This small molecule binds to this protein.
Small molecule (SMILES): CC(=O)N[C@@H]1[C@@H](O)[C@H](O)[C@@H](CO)O[C@H]1O

Sequence of chain 1.C:
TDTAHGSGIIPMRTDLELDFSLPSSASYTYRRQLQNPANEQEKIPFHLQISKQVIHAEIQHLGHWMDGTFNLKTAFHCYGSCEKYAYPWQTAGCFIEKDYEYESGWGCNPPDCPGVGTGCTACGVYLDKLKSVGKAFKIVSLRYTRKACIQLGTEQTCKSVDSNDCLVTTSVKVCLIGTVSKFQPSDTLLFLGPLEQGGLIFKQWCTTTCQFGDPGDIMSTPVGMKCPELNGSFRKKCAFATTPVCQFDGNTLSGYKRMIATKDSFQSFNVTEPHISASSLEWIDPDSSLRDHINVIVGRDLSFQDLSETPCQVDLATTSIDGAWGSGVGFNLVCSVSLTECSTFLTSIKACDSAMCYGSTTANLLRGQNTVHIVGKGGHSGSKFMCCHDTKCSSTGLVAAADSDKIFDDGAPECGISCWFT

Binding-site contacts:
Ligand atom C5 contacts residue ASN282 of chain 1.C at 3.7 Å.
Ligand atom N2 contacts residue ASP299 of chain 1.C at 3.4 Å (salt-bridge).
Ligand atom O5 contacts residue ASN282 of chain 1.C at 2.4 Å (h-bond).
Ligand atom C1 contacts residue ASN282 of chain 1.C at 1.4 Å.
Ligand atom C4 contacts residue ASN282 of chain 1.C at 4.2 Å.
Ligand atom C8 contacts residue SER280 of chain 1.C at 3.3 Å.
Ligand atom C3 contacts residue ASN282 of chain 1.C at 3.8 Å.
Ligand atom C8 contacts residue ASP299 of chain 1.C at 3.3 Å.
Ligand atom C7 contacts residue ASP299 of chain 1.C at 3.3 Å.
Ligand atom O7 contacts residue ASP299 of chain 1.C at 3.3 Å (salt-bridge).
Ligand atom C8 contacts residue LYS194 of chain 1.C at 3.9 Å.
Ligand atom C7 contacts residue ASN282 of chain 1.C at 3.9 Å.
Ligand atom C1 contacts residue ASP299 of chain 1.C at 3.7 Å.
Ligand atom O7 contacts residue ASN282 of chain 1.C at 4.5 Å.
Ligand atom N2 contacts residue ASN282 of chain 1.C at 2.9 Å (h-bond).
Ligand atom C2 contacts residue ASP299 of chain 1.C at 3.4 Å.
Ligand atom C2 contacts residue ASN282 of chain 1.C at 2.5 Å.
Ligand atom O5 contacts residue ASP299 of chain 1.C at 4.5 Å.
Ligand atom C8 contacts residue PHE281 of chain 1.C at 4.1 Å (hydrophobic).